This protein binds this small molecule.
Small molecule (SMILES): Cc1cc(CCCCCOc2ccc(C3=NCCO3)cc2)on1

Sequence of chain 7.C:
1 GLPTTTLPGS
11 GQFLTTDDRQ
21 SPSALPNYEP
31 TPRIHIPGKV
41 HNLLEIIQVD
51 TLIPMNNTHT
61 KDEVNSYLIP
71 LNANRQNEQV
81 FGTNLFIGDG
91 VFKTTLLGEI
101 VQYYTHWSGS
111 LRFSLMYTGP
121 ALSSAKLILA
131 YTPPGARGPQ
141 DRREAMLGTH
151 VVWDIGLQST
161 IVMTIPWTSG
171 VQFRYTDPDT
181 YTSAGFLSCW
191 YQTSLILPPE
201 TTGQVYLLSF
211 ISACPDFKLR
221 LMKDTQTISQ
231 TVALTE

Binding-site contacts:
Ligand atom C5 contacts residue LEU106 of chain 7.A at 3.8 Å (hydrophobic).
Ligand atom C6B contacts residue ILE104 of chain 7.A at 3.6 Å (hydrophobic).
Ligand atom C6B contacts residue TYR128 of chain 7.A at 3.3 Å (hydrophobic).
Ligand atom N3A contacts residue TYR152 of chain 7.A at 3.5 Å.
Ligand atom C5A contacts residue PHE186 of chain 7.A at 3.5 Å (hydrophobic).
Ligand atom C2A contacts residue PHE186 of chain 7.A at 3.3 Å (hydrophobic).
Ligand atom C3B contacts residue VAL188 of chain 7.A at 3.8 Å (hydrophobic).
Ligand atom C5B contacts residue TYR128 of chain 7.A at 4.0 Å (hydrophobic).
Ligand atom C2C contacts residue MET221 of chain 7.A at 4.0 Å (hydrophobic).
Ligand atom N3A contacts residue PRO174 of chain 7.A at 3.7 Å.
Ligand atom O1B contacts residue ILE104 of chain 7.A at 3.9 Å.
Ligand atom C4C contacts residue VAL188 of chain 7.A at 3.7 Å (hydrophobic).
Ligand atom O1 contacts residue MET221 of chain 7.A at 3.9 Å.
Ligand atom C3C contacts residue TYR128 of chain 7.A at 3.4 Å (hydrophobic).
Ligand atom N3A contacts residue ALA24 of chain 7.C at 3.8 Å.
Ligand atom N2 contacts residue LEU106 of chain 7.A at 3.8 Å.
Ligand atom C4C contacts residue VAL191 of chain 7.A at 3.0 Å (hydrophobic).
Ligand atom C3B contacts residue TYR152 of chain 7.A at 3.7 Å (hydrophobic).
Ligand atom C5A contacts residue VAL176 of chain 7.A at 3.6 Å (hydrophobic).
Ligand atom C5B contacts residue MET224 of chain 7.A at 3.8 Å (hydrophobic).
Ligand atom C2B contacts residue VAL188 of chain 7.A at 3.5 Å (hydrophobic).
Ligand atom C5C contacts residue VAL191 of chain 7.A at 3.8 Å (hydrophobic).
Ligand atom C1C contacts residue LEU106 of chain 7.A at 3.8 Å (hydrophobic).
Ligand atom O1 contacts residue LEU106 of chain 7.A at 3.8 Å.
Ligand atom C4B contacts residue PHE186 of chain 7.A at 3.6 Å (hydrophobic).
Ligand atom C1B contacts residue VAL188 of chain 7.A at 3.8 Å (hydrophobic).
Ligand atom N3A contacts residue PHE186 of chain 7.A at 4.0 Å.
Ligand atom C1C contacts residue TYR128 of chain 7.A at 3.7 Å (hydrophobic).
Ligand atom C1B contacts residue TYR128 of chain 7.A at 3.6 Å (hydrophobic).
Ligand atom C4 contacts residue LEU106 of chain 7.A at 3.9 Å (hydrophobic).
Ligand atom C2A contacts residue TYR152 of chain 7.A at 3.6 Å (hydrophobic).
Ligand atom C4B contacts residue TYR152 of chain 7.A at 3.8 Å (hydrophobic).
Ligand atom C2C contacts residue TYR197 of chain 7.A at 3.7 Å (hydrophobic).
Ligand atom C1B contacts residue ILE104 of chain 7.A at 4.0 Å (hydrophobic).
Ligand atom C4 contacts residue TYR197 of chain 7.A at 3.8 Å (hydrophobic).
Ligand atom O1A contacts residue PHE186 of chain 7.A at 3.0 Å.
Ligand atom C5B contacts residue PHE186 of chain 7.A at 3.9 Å (hydrophobic).
Ligand atom C5A contacts residue ALA150 of chain 7.A at 3.6 Å (hydrophobic).
Ligand atom O1B contacts residue TYR128 of chain 7.A at 3.4 Å (h-bond).
Ligand atom C4A contacts residue PRO174 of chain 7.A at 3.1 Å (hydrophobic).

Sequence of chain 7.A:
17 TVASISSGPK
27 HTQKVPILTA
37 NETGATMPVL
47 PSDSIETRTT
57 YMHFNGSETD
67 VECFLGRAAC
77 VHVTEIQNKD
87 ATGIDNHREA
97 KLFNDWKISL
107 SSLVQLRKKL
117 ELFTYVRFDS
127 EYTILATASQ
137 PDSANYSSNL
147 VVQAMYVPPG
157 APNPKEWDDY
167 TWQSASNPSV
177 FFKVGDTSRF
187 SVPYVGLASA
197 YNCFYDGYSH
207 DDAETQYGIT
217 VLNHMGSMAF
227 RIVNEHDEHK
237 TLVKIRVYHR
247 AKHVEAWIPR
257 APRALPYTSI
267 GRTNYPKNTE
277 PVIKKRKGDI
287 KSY